Binding-site contacts:
Ligand atom O2G contacts residue MG1 of chain 1.ZA at 2.6 Å.
Ligand atom N3B contacts residue LEU125 of chain 1.P at 3.1 Å (h-bond).
Ligand atom O2' contacts residue TYR17 of chain 1.O at 2.7 Å (h-bond).
Ligand atom O2' contacts residue TYR119 of chain 1.P at 3.3 Å.
Ligand atom O2B contacts residue LYS113 of chain 1.P at 3.3 Å.
Ligand atom O2G contacts residue GLU53 of chain 1.P at 2.9 Å (salt-bridge).
Ligand atom O1A contacts residue VAL130 of chain 1.P at 2.8 Å (h-bond).
Ligand atom O1G contacts residue LEU125 of chain 1.P at 3.1 Å (h-bond).
Ligand atom O3G contacts residue GLY129 of chain 1.P at 2.7 Å (h-bond).
Ligand atom C2 contacts residue TYR119 of chain 1.P at 3.5 Å (hydrophobic).
Ligand atom O5' contacts residue ASN57 of chain 1.P at 3.3 Å (h-bond).
Ligand atom O2G contacts residue LYS377 of chain 1.P at 3.5 Å (salt-bridge).
Ligand atom N3 contacts residue TYR17 of chain 1.O at 2.9 Å (h-bond).
Ligand atom O2A contacts residue GLY129 of chain 1.P at 3.4 Å.
Ligand atom O1G contacts residue HIS126 of chain 1.P at 3.1 Å (h-bond).
Ligand atom O2A contacts residue MG1 of chain 1.ZA at 3.3 Å.
Ligand atom O2A contacts residue ASN57 of chain 1.P at 2.8 Å (h-bond).
Ligand atom O2A contacts residue VAL130 of chain 1.P at 3.3 Å (h-bond).
Ligand atom N7 contacts residue ASN57 of chain 1.P at 3.4 Å.
Ligand atom N6 contacts residue ASP84 of chain 1.P at 3.1 Å (salt-bridge).
Ligand atom O3' contacts residue GLY112 of chain 1.P at 3.4 Å (h-bond).
Ligand atom O3' contacts residue LYS113 of chain 1.P at 3.4 Å.
Ligand atom O1B contacts residue LYS113 of chain 1.P at 3.0 Å (salt-bridge).
Ligand atom O1B contacts residue ASN57 of chain 1.P at 3.0 Å (h-bond).
Ligand atom O3G contacts residue VAL128 of chain 1.P at 2.9 Å (h-bond).
Ligand atom O3A contacts residue GLY127 of chain 1.P at 3.2 Å.
Ligand atom O1G contacts residue LYS377 of chain 1.P at 2.7 Å (salt-bridge).
Ligand atom N3B contacts residue HIS126 of chain 1.P at 3.5 Å (h-bond).
Ligand atom N3 contacts residue TYR119 of chain 1.P at 3.1 Å (h-bond).
Ligand atom C5 contacts residue ILE89 of chain 1.P at 3.5 Å (hydrophobic).
Ligand atom O4' contacts residue VAL104 of chain 1.P at 3.4 Å.
Ligand atom O1B contacts residue MG1 of chain 1.ZA at 3.0 Å.
Ligand atom C2 contacts residue GLU61 of chain 1.P at 3.3 Å.
Ligand atom O3G contacts residue GLN375 of chain 1.P at 2.8 Å (h-bond).
Ligand atom N1 contacts residue SER174 of chain 1.P at 3.2 Å (h-bond).
Ligand atom N6 contacts residue SER174 of chain 1.P at 3.0 Å (h-bond).
Ligand atom N3B contacts residue GLY124 of chain 1.P at 3.4 Å.
Ligand atom C6 contacts residue SER174 of chain 1.P at 3.4 Å.
Ligand atom O3G contacts residue GLY127 of chain 1.P at 3.3 Å (h-bond).
Ligand atom N3B contacts residue GLY127 of chain 1.P at 3.1 Å (h-bond).

Sequence of chain 1.P:
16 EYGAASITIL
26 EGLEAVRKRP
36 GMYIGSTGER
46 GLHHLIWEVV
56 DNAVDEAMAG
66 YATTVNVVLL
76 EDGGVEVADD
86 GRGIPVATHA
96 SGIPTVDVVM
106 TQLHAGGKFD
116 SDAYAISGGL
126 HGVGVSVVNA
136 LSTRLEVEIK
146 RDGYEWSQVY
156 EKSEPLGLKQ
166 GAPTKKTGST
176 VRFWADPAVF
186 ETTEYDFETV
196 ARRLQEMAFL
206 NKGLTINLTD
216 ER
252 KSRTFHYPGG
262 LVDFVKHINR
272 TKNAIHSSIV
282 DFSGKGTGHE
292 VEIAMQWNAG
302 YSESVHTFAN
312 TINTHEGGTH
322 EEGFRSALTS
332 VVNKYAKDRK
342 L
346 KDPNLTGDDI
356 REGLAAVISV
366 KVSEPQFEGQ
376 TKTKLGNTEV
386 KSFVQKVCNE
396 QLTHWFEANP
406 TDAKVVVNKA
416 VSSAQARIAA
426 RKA

Sequence of chain 1.O:
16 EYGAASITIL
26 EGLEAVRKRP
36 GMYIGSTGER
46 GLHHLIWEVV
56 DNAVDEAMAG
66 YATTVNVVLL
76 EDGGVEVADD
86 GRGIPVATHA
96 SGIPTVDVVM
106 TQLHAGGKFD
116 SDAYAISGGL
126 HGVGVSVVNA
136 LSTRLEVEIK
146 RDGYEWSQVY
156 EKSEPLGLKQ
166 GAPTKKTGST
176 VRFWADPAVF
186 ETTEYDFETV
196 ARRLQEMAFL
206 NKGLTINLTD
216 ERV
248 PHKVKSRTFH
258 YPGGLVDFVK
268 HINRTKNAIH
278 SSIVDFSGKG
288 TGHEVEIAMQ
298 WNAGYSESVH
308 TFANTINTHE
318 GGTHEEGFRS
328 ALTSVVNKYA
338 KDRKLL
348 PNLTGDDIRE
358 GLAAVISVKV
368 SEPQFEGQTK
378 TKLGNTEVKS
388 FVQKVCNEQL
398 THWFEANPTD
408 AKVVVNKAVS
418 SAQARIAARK

A protein and the small-molecule ligand that binds it are described below.
Small molecule (SMILES): Nc1ncnc2c1ncn2[C@@H]1O[C@H](CO[P](=O)(O)O[P](=O)(O)NP(=O)(O)O)[C@@H](O)[C@H]1O